A protein and the small-molecule ligand that binds it are described below.
Small molecule (SMILES): Cc1cn([C@H]2C[C@H](O[P](=O)(O)OC[C@H]3O[C@@H](n4cnc5c(N)ncnc54)C[C@@H]3O[P](=O)(O)OC[C@H]3O[C@@H](n4ccc(N)nc4=O)C[C@@H]3O)[C@@H](CO[P](=O)(O)O[C@H]3C[C@H](n4ccc(N)nc4=O)O[C@@H]3CO[P](=O)(NCCS)O[C@H]3C[C@H](n4cc(C)c(=O)[nH]c4=O)O[C@@H]3CO[P](=O)(O)O[C@H]3C[C@H](n4cnc5c(=O)nc(N)[nH]c54)O[C@@H]3CO[P](=O)(O)O[C@H]3C[C@H](n4cc(C)c(=O)[nH]c4=O)O[C@@H]3CO[P](=O)(O)O[C@H]3C[C@H](n4cc(C)c(=O)[nH]c4=O)O[C@@H]3CO[P](=O)(O)O[C@H]3C[C@H](n4ccc(N)nc4=O)O[C@@H]3CO)O2)c(=O)[nH]c1=O

Sequence of chain 1.A:
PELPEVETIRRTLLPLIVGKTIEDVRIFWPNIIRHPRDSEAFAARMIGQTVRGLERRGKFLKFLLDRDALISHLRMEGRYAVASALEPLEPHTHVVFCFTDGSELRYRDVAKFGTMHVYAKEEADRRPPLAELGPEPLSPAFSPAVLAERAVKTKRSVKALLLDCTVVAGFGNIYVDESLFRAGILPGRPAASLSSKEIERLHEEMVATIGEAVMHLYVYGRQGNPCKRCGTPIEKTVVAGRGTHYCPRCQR

Binding-site contacts:
Ligand atom OP1 contacts residue LYS59 of chain 1.A at 2.8 Å (salt-bridge).
Ligand atom C1' contacts residue ARG75 of chain 1.A at 3.7 Å.
Ligand atom C7 contacts residue ARG263 of chain 1.A at 3.5 Å.
Ligand atom P contacts residue LYS59 of chain 1.A at 3.8 Å.
Ligand atom O4' contacts residue MET76 of chain 1.A at 3.6 Å.
Ligand atom C8' contacts residue LEU133 of chain 1.A at 4.0 Å (hydrophobic).
Ligand atom C4' contacts residue MET76 of chain 1.A at 3.9 Å (hydrophobic).
Ligand atom OP1 contacts residue PRO129 of chain 1.A at 3.4 Å.
Ligand atom N7 contacts residue ARG263 of chain 1.A at 3.1 Å (salt-bridge).
Ligand atom S contacts residue THR166 of chain 1.A at 3.6 Å (h-bond).
Ligand atom C5' contacts residue HIS73 of chain 1.A at 3.9 Å.
Ligand atom C4' contacts residue ARG75 of chain 1.A at 3.8 Å.
Ligand atom P contacts residue HIS73 of chain 1.A at 3.6 Å.
Ligand atom C8' contacts residue CYS165 of chain 1.A at 3.2 Å (hydrophobic).
Ligand atom N4' contacts residue PRO129 of chain 1.A at 3.1 Å (h-bond).
Ligand atom C5' contacts residue ARG75 of chain 1.A at 3.9 Å.
Ligand atom O2 contacts residue PHE113 of chain 1.A at 3.2 Å.
Ligand atom OP1 contacts residue GLU2 of chain 1.A at 3.8 Å.
Ligand atom C7' contacts residue CYS165 of chain 1.A at 3.4 Å (hydrophobic).
Ligand atom S contacts residue LEU133 of chain 1.A at 3.9 Å.
Ligand atom N2 contacts residue ARG75 of chain 1.A at 3.7 Å.
Ligand atom O3' contacts residue HIS73 of chain 1.A at 3.0 Å (h-bond).
Ligand atom C4' contacts residue HIS73 of chain 1.A at 4.0 Å.
Ligand atom C8' contacts residue GLU132 of chain 1.A at 3.9 Å.
Ligand atom C4' contacts residue ARG75 of chain 1.A at 3.7 Å.
Ligand atom S contacts residue GLU132 of chain 1.A at 3.8 Å.
Ligand atom OP1 contacts residue HIS73 of chain 1.A at 3.0 Å (h-bond).
Ligand atom S contacts residue CYS165 of chain 1.A at 2.0 Å (h-bond).
Ligand atom C3' contacts residue CYS165 of chain 1.A at 4.0 Å (hydrophobic).
Ligand atom C8' contacts residue PRO129 of chain 1.A at 4.0 Å (hydrophobic).
Ligand atom O4' contacts residue ARG75 of chain 1.A at 3.2 Å (salt-bridge).
Ligand atom N3 contacts residue ARG75 of chain 1.A at 3.1 Å (salt-bridge).
Ligand atom C7' contacts residue PRO129 of chain 1.A at 3.3 Å (hydrophobic).
Ligand atom C2' contacts residue CYS165 of chain 1.A at 3.9 Å (hydrophobic).
Ligand atom O2 contacts residue MET76 of chain 1.A at 3.5 Å.
Ligand atom C2 contacts residue ARG75 of chain 1.A at 3.8 Å.
Ligand atom O4' contacts residue ARG75 of chain 1.A at 3.4 Å (salt-bridge).
Ligand atom O4 contacts residue ARG263 of chain 1.A at 3.3 Å (salt-bridge).
Ligand atom C8 contacts residue ARG263 of chain 1.A at 3.6 Å.
Ligand atom OP1 contacts residue PHE60 of chain 1.A at 3.6 Å.